Sequence of chain 1.B:
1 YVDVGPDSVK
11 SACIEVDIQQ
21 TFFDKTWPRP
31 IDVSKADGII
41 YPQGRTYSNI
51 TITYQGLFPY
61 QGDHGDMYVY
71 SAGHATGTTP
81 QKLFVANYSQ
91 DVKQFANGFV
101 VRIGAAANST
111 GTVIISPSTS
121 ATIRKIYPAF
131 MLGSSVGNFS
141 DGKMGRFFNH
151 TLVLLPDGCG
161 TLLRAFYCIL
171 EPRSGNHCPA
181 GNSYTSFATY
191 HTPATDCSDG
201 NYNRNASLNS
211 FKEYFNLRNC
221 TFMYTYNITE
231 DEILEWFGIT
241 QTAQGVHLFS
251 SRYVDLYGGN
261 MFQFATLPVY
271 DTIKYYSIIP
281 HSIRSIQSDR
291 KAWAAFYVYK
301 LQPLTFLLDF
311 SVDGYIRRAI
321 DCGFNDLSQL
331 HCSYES

Binding-site contacts:
Ligand atom O5 contacts residue GLY142 of chain 1.B at 4.3 Å.
Ligand atom C1 contacts residue ASN138 of chain 1.B at 1.4 Å.
Ligand atom N2 contacts residue ASN138 of chain 1.B at 3.1 Å (h-bond).
Ligand atom O7 contacts residue ASN138 of chain 1.B at 4.4 Å.
Ligand atom C3 contacts residue ASN138 of chain 1.B at 3.8 Å.
Ligand atom C5 contacts residue ASN138 of chain 1.B at 3.5 Å.
Ligand atom C6 contacts residue MET144 of chain 1.B at 4.0 Å (hydrophobic).
Ligand atom C4 contacts residue ASN138 of chain 1.B at 4.2 Å.
Ligand atom O5 contacts residue ASN138 of chain 1.B at 2.2 Å (h-bond).
Ligand atom C6 contacts residue ASN138 of chain 1.B at 4.2 Å.
Ligand atom O6 contacts residue GLY142 of chain 1.B at 3.9 Å.
Ligand atom C7 contacts residue ASN138 of chain 1.B at 4.0 Å.
Ligand atom C2 contacts residue ASN138 of chain 1.B at 2.5 Å.

A protein and the small-molecule ligand that binds it are described below.
Small molecule (SMILES): CC(=O)N[C@@H]1[C@@H](O)[C@H](O)[C@@H](CO)O[C@H]1O